Binding-site contacts:
Ligand atom C12 contacts residue ASN316 of chain 1.A at 3.8 Å.
Ligand atom C5 contacts residue THR92 of chain 1.A at 3.7 Å.
Ligand atom O1 contacts residue W0D1 of chain 1.R at 3.3 Å (h-bond).
Ligand atom C11 contacts residue W0D1 of chain 1.R at 3.5 Å.
Ligand atom C contacts residue W0D1 of chain 1.R at 3.6 Å.
Ligand atom C4 contacts residue GLN89 of chain 1.A at 3.4 Å.
Ligand atom C10 contacts residue GLY85 of chain 1.A at 3.9 Å.
Ligand atom C7 contacts residue TYR121 of chain 1.A at 3.2 Å (hydrophobic).
Ligand atom C10 contacts residue LYS114 of chain 1.A at 3.1 Å.
Ligand atom C3 contacts residue SER84 of chain 1.A at 3.3 Å.
Ligand atom C4 contacts residue ILE118 of chain 1.A at 3.7 Å (hydrophobic).
Ligand atom O contacts residue LYS114 of chain 1.A at 3.4 Å (salt-bridge).
Ligand atom N1 contacts residue GLY85 of chain 1.A at 3.8 Å.
Ligand atom C3 contacts residue GLN89 of chain 1.A at 3.8 Å.
Ligand atom C3 contacts residue ILE118 of chain 1.A at 3.9 Å (hydrophobic).
Ligand atom C6 contacts residue THR92 of chain 1.A at 3.4 Å.
Ligand atom C contacts residue LYS114 of chain 1.A at 3.9 Å.
Ligand atom C7 contacts residue GLN89 of chain 1.A at 3.9 Å.
Ligand atom C5 contacts residue GLN89 of chain 1.A at 3.4 Å.
Ligand atom N1 contacts residue SER84 of chain 1.A at 2.6 Å (h-bond).
Ligand atom C6 contacts residue GLY88 of chain 1.A at 3.8 Å.
Ligand atom C4 contacts residue SER84 of chain 1.A at 3.4 Å.
Ligand atom N contacts residue W0D1 of chain 1.R at 3.9 Å.
Ligand atom C12 contacts residue W0D1 of chain 1.R at 3.2 Å.
Ligand atom C9 contacts residue W0D1 of chain 1.R at 3.6 Å.
Ligand atom C4 contacts residue GLY88 of chain 1.A at 3.6 Å.
Ligand atom C5 contacts residue GLY88 of chain 1.A at 3.2 Å.
Ligand atom O1 contacts residue ASN86 of chain 1.A at 3.8 Å.
Ligand atom C8 contacts residue ILE118 of chain 1.A at 3.9 Å (hydrophobic).
Ligand atom C6 contacts residue ILE118 of chain 1.A at 3.9 Å (hydrophobic).
Ligand atom O contacts residue W0D1 of chain 1.R at 3.5 Å.
Ligand atom C12 contacts residue ASN86 of chain 1.A at 3.5 Å.
Ligand atom C2 contacts residue SER84 of chain 1.A at 3.9 Å.
Ligand atom C4 contacts residue GLY85 of chain 1.A at 4.0 Å.
Ligand atom C10 contacts residue W0D1 of chain 1.R at 3.8 Å.
Ligand atom C6 contacts residue GLN89 of chain 1.A at 3.8 Å.
Ligand atom C11 contacts residue ASP238 of chain 1.A at 3.2 Å.
Ligand atom C9 contacts residue LYS114 of chain 1.A at 3.8 Å.
Ligand atom C7 contacts residue ILE118 of chain 1.A at 3.7 Å (hydrophobic).
Ligand atom C5 contacts residue ILE104 of chain 1.A at 3.9 Å (hydrophobic).

The protein below binds the small molecule below.
Small molecule (SMILES): O=C(NCc1nc2ccccc2[nH]1)c1ccco1

Sequence of chain 1.A:
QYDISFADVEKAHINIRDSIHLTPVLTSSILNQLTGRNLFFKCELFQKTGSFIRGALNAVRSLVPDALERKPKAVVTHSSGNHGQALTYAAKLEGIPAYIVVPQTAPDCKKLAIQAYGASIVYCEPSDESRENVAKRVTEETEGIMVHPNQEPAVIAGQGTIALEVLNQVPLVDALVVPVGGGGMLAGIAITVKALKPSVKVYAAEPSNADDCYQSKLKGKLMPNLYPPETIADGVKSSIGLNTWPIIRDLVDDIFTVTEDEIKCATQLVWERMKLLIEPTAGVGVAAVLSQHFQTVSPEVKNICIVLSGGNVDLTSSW